Sequence of chain 7.E:
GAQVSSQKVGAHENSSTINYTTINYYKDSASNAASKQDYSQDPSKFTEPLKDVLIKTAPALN

Binding-site contacts:
Ligand atom CB contacts residue VAL4 of chain 7.E at 4.0 Å (hydrophobic).
Ligand atom C contacts residue ALA2 of chain 7.E at 4.2 Å (hydrophobic).
Ligand atom CA contacts residue VAL4 of chain 7.E at 4.0 Å (hydrophobic).
Ligand atom OG contacts residue GLN3 of chain 7.E at 3.3 Å (h-bond).
Ligand atom CA contacts residue ALA2 of chain 7.E at 3.8 Å (hydrophobic).
Ligand atom C contacts residue GLN3 of chain 7.E at 3.8 Å.
Ligand atom O contacts residue VAL4 of chain 7.E at 4.2 Å.
Ligand atom N contacts residue VAL4 of chain 7.E at 3.0 Å (h-bond).
Ligand atom N contacts residue ALA2 of chain 7.E at 2.8 Å (h-bond).
Ligand atom CB contacts residue GLN3 of chain 7.E at 3.6 Å.
Ligand atom CG2 contacts residue GLN3 of chain 7.E at 3.9 Å.
Ligand atom CG2 contacts residue SER5 of chain 7.E at 3.2 Å.
Ligand atom CB contacts residue GLN3 of chain 7.E at 4.1 Å.
Ligand atom OE2 contacts residue VAL4 of chain 7.E at 3.6 Å.
Ligand atom OE1 contacts residue VAL4 of chain 7.E at 3.3 Å (h-bond).
Ligand atom CG1 contacts residue GLN3 of chain 7.E at 3.0 Å.
Ligand atom C contacts residue VAL4 of chain 7.E at 4.4 Å (hydrophobic).
Ligand atom O contacts residue GLN3 of chain 7.E at 3.0 Å (h-bond).
Ligand atom CB contacts residue ALA2 of chain 7.E at 3.5 Å (hydrophobic).
Ligand atom N contacts residue GLN3 of chain 7.E at 4.5 Å.
Ligand atom C contacts residue VAL4 of chain 7.E at 4.5 Å (hydrophobic).
Ligand atom C contacts residue VAL4 of chain 7.E at 3.5 Å (hydrophobic).
Ligand atom CB contacts residue ALA2 of chain 7.E at 4.0 Å (hydrophobic).
Ligand atom CA contacts residue VAL4 of chain 7.E at 3.5 Å (hydrophobic).
Ligand atom O contacts residue VAL4 of chain 7.E at 4.4 Å.
Ligand atom CA contacts residue ALA2 of chain 7.E at 3.4 Å (hydrophobic).
Ligand atom CG2 contacts residue VAL4 of chain 7.E at 3.4 Å (hydrophobic).
Ligand atom CB contacts residue VAL4 of chain 7.E at 4.2 Å (hydrophobic).
Ligand atom CD contacts residue VAL4 of chain 7.E at 3.8 Å (hydrophobic).
Ligand atom C contacts residue ALA2 of chain 7.E at 3.6 Å (hydrophobic).
Ligand atom N contacts residue VAL4 of chain 7.E at 4.1 Å.
Ligand atom N contacts residue ALA2 of chain 7.E at 4.3 Å.
Ligand atom CA contacts residue GLN3 of chain 7.E at 4.3 Å.
Ligand atom CG2 contacts residue ALA2 of chain 7.E at 4.3 Å (hydrophobic).

This protein binds this small molecule.
Small molecule (SMILES): CC[C@H](C)[C@H](N)C(=O)N[C@@H](CO)C(=O)N[C@@H](CCC(=O)O)C(=O)N[C@H](C=O)C(C)C